Sequence of chain 2.A:
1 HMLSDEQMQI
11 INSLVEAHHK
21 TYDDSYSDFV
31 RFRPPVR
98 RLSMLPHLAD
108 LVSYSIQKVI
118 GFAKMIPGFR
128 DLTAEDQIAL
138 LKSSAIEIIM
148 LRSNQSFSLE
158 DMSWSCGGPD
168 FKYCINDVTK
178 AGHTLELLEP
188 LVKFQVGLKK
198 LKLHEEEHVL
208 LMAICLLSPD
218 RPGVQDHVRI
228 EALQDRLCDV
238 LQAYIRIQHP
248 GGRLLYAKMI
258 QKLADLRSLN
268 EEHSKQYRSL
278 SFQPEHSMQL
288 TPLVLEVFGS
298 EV

The protein below binds the small molecule below.
Small molecule (SMILES): C=C1/C(=C\C=C(/CC)c2cccc(CCCCCC(C)(C)O)c2)C[C@@H](O)C[C@@H]1O

Binding-site contacts:
Ligand atom O33 contacts residue TYR22 of chain 2.A at 2.8 Å (h-bond).
Ligand atom C27 contacts residue SER112 of chain 2.A at 3.9 Å.
Ligand atom C12 contacts residue LEU102 of chain 2.A at 3.8 Å (hydrophobic).
Ligand atom C11 contacts residue TYR274 of chain 2.A at 3.6 Å (hydrophobic).
Ligand atom C32 contacts residue CYS163 of chain 2.A at 3.8 Å (hydrophobic).
Ligand atom C27 contacts residue SER150 of chain 2.A at 3.9 Å.
Ligand atom C32 contacts residue TYR22 of chain 2.A at 3.6 Å (hydrophobic).
Ligand atom C22 contacts residue ILE146 of chain 2.A at 3.6 Å (hydrophobic).
Ligand atom O9 contacts residue HIS180 of chain 2.A at 2.8 Å (h-bond).
Ligand atom C11 contacts residue PHE295 of chain 2.A at 3.8 Å (hydrophobic).
Ligand atom C21 contacts residue MET147 of chain 2.A at 3.7 Å (hydrophobic).
Ligand atom C25 contacts residue SER150 of chain 2.A at 3.6 Å.
Ligand atom C32 contacts residue SER153 of chain 2.A at 3.6 Å.
Ligand atom O30 contacts residue SER112 of chain 2.A at 2.8 Å (h-bond).
Ligand atom C29 contacts residue SER112 of chain 2.A at 3.9 Å.
Ligand atom C26 contacts residue SER150 of chain 2.A at 3.8 Å.
Ligand atom C11 contacts residue VAL291 of chain 2.A at 3.9 Å (hydrophobic).
Ligand atom C17 contacts residue VAL175 of chain 2.A at 3.6 Å (hydrophobic).
Ligand atom O9 contacts residue TYR274 of chain 2.A at 3.8 Å.
Ligand atom O30 contacts residue ARG149 of chain 2.A at 2.9 Å (salt-bridge).
Ligand atom C13 contacts residue VAL109 of chain 2.A at 3.8 Å (hydrophobic).
Ligand atom C24 contacts residue SER150 of chain 2.A at 3.5 Å.
Ligand atom O9 contacts residue HIS270 of chain 2.A at 2.9 Å (h-bond).
Ligand atom C31 contacts residue TYR22 of chain 2.A at 3.9 Å (hydrophobic).
Ligand atom C7 contacts residue TRP161 of chain 2.A at 3.6 Å (hydrophobic).
Ligand atom C12 contacts residue LEU277 of chain 2.A at 3.8 Å (hydrophobic).
Ligand atom C28 contacts residue SER112 of chain 2.A at 3.4 Å.
Ligand atom C14 contacts residue HIS180 of chain 2.A at 3.9 Å.
Ligand atom C10 contacts residue HIS270 of chain 2.A at 3.8 Å.
Ligand atom O33 contacts residue SER150 of chain 2.A at 3.4 Å.
Ligand atom C21 contacts residue ILE146 of chain 2.A at 3.4 Å (hydrophobic).
Ligand atom C32 contacts residue TYR26 of chain 2.A at 3.7 Å (hydrophobic).
Ligand atom C6 contacts residue TYR170 of chain 2.A at 3.8 Å (hydrophobic).
Ligand atom C34 contacts residue CYS163 of chain 2.A at 3.4 Å (hydrophobic).
Ligand atom C28 contacts residue ILE146 of chain 2.A at 3.7 Å (hydrophobic).
Ligand atom C10 contacts residue HIS180 of chain 2.A at 3.9 Å.
Ligand atom C16 contacts residue HIS180 of chain 2.A at 3.9 Å.
Ligand atom O33 contacts residue SER153 of chain 2.A at 2.8 Å (h-bond).
Ligand atom C34 contacts residue SER153 of chain 2.A at 3.6 Å.
Ligand atom C25 contacts residue TRP161 of chain 2.A at 3.8 Å (hydrophobic).